Sequence of chain 1.A:
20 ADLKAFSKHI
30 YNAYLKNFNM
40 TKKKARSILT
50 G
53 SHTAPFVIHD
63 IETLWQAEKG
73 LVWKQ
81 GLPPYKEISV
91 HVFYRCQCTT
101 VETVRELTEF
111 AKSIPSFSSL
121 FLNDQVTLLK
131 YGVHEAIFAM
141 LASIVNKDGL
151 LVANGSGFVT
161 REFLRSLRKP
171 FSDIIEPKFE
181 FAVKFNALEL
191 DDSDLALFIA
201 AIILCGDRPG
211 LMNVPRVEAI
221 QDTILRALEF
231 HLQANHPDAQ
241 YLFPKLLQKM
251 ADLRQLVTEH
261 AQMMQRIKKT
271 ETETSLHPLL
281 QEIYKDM

This protein binds this small molecule.
Small molecule (SMILES): COc1ccc(Cl)cc1C(=O)NCCc1ccc(S(=O)(=O)Nc2nnc(C(C)C)s2)cc1

Binding-site contacts:
Ligand atom O9 contacts residue GLU282 of chain 1.A at 4.0 Å.
Ligand atom N8 contacts residue GLU282 of chain 1.A at 4.1 Å.
Ligand atom S21 contacts residue LEU279 of chain 1.A at 4.2 Å.
Ligand atom C17 contacts residue GLU282 of chain 1.A at 4.2 Å.
Ligand atom C17 contacts residue PRO278 of chain 1.A at 3.9 Å (hydrophobic).
Ligand atom C15 contacts residue GLU282 of chain 1.A at 3.7 Å.
Ligand atom C20 contacts residue LEU279 of chain 1.A at 3.7 Å (hydrophobic).
Ligand atom O24 contacts residue HIS277 of chain 1.A at 3.8 Å.
Ligand atom C17 contacts residue LEU279 of chain 1.A at 4.0 Å (hydrophobic).
Ligand atom C13 contacts residue GLU282 of chain 1.A at 2.8 Å.
Ligand atom C16 contacts residue LEU279 of chain 1.A at 3.8 Å (hydrophobic).
Ligand atom N22 contacts residue ARG105 of chain 1.A at 4.4 Å.
Ligand atom O23 contacts residue LEU279 of chain 1.A at 3.6 Å.
Ligand atom S21 contacts residue ARG105 of chain 1.A at 4.0 Å.
Ligand atom O24 contacts residue ARG105 of chain 1.A at 4.0 Å.
Ligand atom C19 contacts residue LEU279 of chain 1.A at 3.9 Å (hydrophobic).
Ligand atom O23 contacts residue ARG105 of chain 1.A at 3.2 Å (salt-bridge).
Ligand atom C15 contacts residue PRO278 of chain 1.A at 4.4 Å (hydrophobic).
Ligand atom S21 contacts residue HIS277 of chain 1.A at 4.3 Å.
Ligand atom C14 contacts residue GLU282 of chain 1.A at 2.9 Å.
Ligand atom C15 contacts residue LEU279 of chain 1.A at 4.2 Å (hydrophobic).
Ligand atom C19 contacts residue PRO278 of chain 1.A at 3.7 Å (hydrophobic).
Ligand atom O23 contacts residue HIS277 of chain 1.A at 4.2 Å.
Ligand atom C18 contacts residue LEU279 of chain 1.A at 3.6 Å (hydrophobic).